The protein below binds the small molecule below.
Small molecule (SMILES): O=P(O)(O)OC[C@H]1O[C@](O)(COP(=O)(O)O)[C@@H](O)[C@@H]1O

Binding-site contacts:
Ligand atom O4P contacts residue THR452 of chain 2.B at 2.5 Å (h-bond).
Ligand atom O6P contacts residue THR452 of chain 2.B at 3.6 Å (h-bond).
Ligand atom O4P contacts residue SER457 of chain 2.B at 2.7 Å (h-bond).
Ligand atom O5 contacts residue LEU451 of chain 2.B at 3.6 Å.
Ligand atom O5P contacts residue SER457 of chain 2.B at 3.6 Å (h-bond).
Ligand atom O4 contacts residue GLY538 of chain 2.B at 2.7 Å (h-bond).
Ligand atom O5P contacts residue SER539 of chain 2.B at 3.4 Å.
Ligand atom O6P contacts residue SER454 of chain 2.B at 2.7 Å (h-bond).
Ligand atom O1P contacts residue ARG509 of chain 2.B at 3.3 Å (salt-bridge).
Ligand atom O4 contacts residue ARG536 of chain 2.B at 3.6 Å.
Ligand atom O1 contacts residue ARG509 of chain 2.B at 3.7 Å.
Ligand atom C5 contacts residue GLY538 of chain 2.B at 3.2 Å.
Ligand atom P2 contacts residue THR452 of chain 2.B at 3.4 Å.
Ligand atom O3P contacts residue GLY538 of chain 2.B at 2.6 Å (h-bond).
Ligand atom O3 contacts residue GLY534 of chain 2.B at 2.4 Å (h-bond).
Ligand atom C6 contacts residue LEU451 of chain 2.B at 3.7 Å (hydrophobic).
Ligand atom P2 contacts residue SER457 of chain 2.B at 3.6 Å.
Ligand atom O6P contacts residue LYS453 of chain 2.B at 3.4 Å (salt-bridge).
Ligand atom O4 contacts residue THR542 of chain 2.B at 3.4 Å (h-bond).
Ligand atom O6 contacts residue THR452 of chain 2.B at 3.6 Å.
Ligand atom C6 contacts residue THR542 of chain 2.B at 3.2 Å.
Ligand atom O3P contacts residue PRO537 of chain 2.B at 3.4 Å.
Ligand atom O6P contacts residue SER539 of chain 2.B at 3.2 Å.
Ligand atom O4P contacts residue ARG456 of chain 2.B at 3.7 Å.
Ligand atom O2 contacts residue LEU451 of chain 2.B at 3.2 Å.
Ligand atom C4 contacts residue THR542 of chain 2.B at 3.5 Å.
Ligand atom O1 contacts residue LYS453 of chain 2.B at 3.5 Å.
Ligand atom O3P contacts residue LYS453 of chain 2.B at 3.0 Å (salt-bridge).
Ligand atom C6 contacts residue SER457 of chain 2.B at 3.7 Å.
Ligand atom O2 contacts residue ARG509 of chain 2.B at 3.5 Å (salt-bridge).
Ligand atom C3 contacts residue GLY534 of chain 2.B at 3.5 Å.
Ligand atom O4 contacts residue PHE541 of chain 2.B at 3.3 Å.
Ligand atom O6 contacts residue LYS453 of chain 2.B at 3.2 Å (salt-bridge).
Ligand atom P1 contacts residue LYS453 of chain 2.B at 3.6 Å.
Ligand atom O5P contacts residue GLY540 of chain 2.B at 2.8 Å (h-bond).
Ligand atom O3 contacts residue THR533 of chain 2.B at 3.2 Å.
Ligand atom C4 contacts residue GLY538 of chain 2.B at 3.5 Å.
Ligand atom O2P contacts residue LYS453 of chain 2.B at 3.0 Å (salt-bridge).
Ligand atom O6 contacts residue SER539 of chain 2.B at 3.7 Å.
Ligand atom O1P contacts residue TRP502 of chain 2.B at 3.4 Å (h-bond).

Sequence of chain 2.B:
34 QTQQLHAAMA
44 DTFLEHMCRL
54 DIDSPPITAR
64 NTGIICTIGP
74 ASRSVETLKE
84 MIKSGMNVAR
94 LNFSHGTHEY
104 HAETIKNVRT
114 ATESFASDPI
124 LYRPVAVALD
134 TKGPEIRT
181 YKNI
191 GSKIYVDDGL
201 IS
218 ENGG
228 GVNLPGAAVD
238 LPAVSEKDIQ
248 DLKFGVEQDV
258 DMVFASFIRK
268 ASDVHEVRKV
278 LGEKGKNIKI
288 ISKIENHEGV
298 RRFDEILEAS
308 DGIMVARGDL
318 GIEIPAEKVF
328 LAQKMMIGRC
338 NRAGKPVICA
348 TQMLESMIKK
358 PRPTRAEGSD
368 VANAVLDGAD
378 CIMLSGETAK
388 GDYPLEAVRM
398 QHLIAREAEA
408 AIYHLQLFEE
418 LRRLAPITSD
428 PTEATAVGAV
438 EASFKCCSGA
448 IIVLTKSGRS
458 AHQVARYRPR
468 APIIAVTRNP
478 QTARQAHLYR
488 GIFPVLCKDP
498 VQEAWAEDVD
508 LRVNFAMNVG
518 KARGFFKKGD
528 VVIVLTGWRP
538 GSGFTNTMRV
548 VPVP